Sequence of chain 1.A:
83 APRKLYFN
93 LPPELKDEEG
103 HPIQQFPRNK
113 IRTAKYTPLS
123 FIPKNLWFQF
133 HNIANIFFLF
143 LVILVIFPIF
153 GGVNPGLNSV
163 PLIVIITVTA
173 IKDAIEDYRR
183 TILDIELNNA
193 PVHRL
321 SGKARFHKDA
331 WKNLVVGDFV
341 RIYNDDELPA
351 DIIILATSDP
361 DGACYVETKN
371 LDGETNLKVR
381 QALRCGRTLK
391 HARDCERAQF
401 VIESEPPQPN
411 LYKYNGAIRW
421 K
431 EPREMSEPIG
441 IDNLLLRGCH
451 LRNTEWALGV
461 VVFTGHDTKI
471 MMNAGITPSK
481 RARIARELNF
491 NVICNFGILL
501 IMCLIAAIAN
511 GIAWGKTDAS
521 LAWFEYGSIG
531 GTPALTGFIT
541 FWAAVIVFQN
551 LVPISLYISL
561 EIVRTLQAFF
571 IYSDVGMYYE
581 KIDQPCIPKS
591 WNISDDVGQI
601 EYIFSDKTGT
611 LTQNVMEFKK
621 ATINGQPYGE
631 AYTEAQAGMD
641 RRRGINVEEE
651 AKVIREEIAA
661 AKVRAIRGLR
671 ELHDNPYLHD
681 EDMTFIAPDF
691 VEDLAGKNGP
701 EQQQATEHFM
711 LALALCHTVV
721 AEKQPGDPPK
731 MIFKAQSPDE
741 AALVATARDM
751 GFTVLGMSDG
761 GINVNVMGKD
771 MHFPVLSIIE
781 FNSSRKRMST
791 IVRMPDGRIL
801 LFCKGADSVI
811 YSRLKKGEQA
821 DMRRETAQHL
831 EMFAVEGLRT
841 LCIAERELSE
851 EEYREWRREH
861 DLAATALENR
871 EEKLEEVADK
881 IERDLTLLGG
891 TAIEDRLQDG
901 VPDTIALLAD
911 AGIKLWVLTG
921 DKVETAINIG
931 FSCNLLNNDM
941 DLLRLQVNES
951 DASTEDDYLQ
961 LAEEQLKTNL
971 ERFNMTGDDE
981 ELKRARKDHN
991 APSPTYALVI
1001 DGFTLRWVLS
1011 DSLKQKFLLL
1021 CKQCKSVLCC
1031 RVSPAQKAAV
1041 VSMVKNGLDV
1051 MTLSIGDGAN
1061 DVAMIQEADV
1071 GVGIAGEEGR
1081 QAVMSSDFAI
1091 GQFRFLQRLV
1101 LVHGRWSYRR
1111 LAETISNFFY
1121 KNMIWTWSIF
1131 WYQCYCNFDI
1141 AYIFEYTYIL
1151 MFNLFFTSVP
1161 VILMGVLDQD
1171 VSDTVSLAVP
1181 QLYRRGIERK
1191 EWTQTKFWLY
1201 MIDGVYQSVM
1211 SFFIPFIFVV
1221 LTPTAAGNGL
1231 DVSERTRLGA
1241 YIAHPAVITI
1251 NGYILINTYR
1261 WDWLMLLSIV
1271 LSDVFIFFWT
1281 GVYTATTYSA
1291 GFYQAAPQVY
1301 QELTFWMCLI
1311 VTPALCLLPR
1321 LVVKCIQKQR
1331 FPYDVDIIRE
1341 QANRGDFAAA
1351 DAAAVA

Binding-site contacts:
Ligand atom O2 contacts residue TYR526 of chain 1.A at 4.5 Å.
Ligand atom O3 contacts residue TRP523 of chain 1.A at 3.8 Å.
Ligand atom C4 contacts residue BMA3 of chain 1.E at 3.0 Å.
Ligand atom O2 contacts residue TRP523 of chain 1.A at 3.4 Å (h-bond).
Ligand atom C3 contacts residue TYR526 of chain 1.A at 3.6 Å (hydrophobic).
Ligand atom C6 contacts residue TYR526 of chain 1.A at 4.4 Å (hydrophobic).
Ligand atom C1 contacts residue BMA3 of chain 1.E at 2.7 Å.
Ligand atom O5 contacts residue ALA522 of chain 1.A at 4.4 Å.
Ligand atom O6 contacts residue BMA3 of chain 1.E at 2.9 Å (h-bond).
Ligand atom O2 contacts residue ALA522 of chain 1.A at 2.9 Å (h-bond).
Ligand atom C4 contacts residue TYR526 of chain 1.A at 3.4 Å (hydrophobic).
Ligand atom C2 contacts residue ALA522 of chain 1.A at 4.2 Å (hydrophobic).
Ligand atom O5 contacts residue BMA3 of chain 1.E at 2.9 Å (h-bond).
Ligand atom C5 contacts residue BMA3 of chain 1.E at 2.4 Å.
Ligand atom O6 contacts residue TYR526 of chain 1.A at 3.8 Å.
Ligand atom O4 contacts residue BMA3 of chain 1.E at 3.4 Å (h-bond).
Ligand atom O3 contacts residue BMA3 of chain 1.E at 4.2 Å.
Ligand atom C6 contacts residue BMA3 of chain 1.E at 3.1 Å.
Ligand atom O4 contacts residue TYR526 of chain 1.A at 3.1 Å.
Ligand atom C1 contacts residue TRP523 of chain 1.A at 4.1 Å (hydrophobic).
Ligand atom O3 contacts residue TYR526 of chain 1.A at 2.8 Å.
Ligand atom C3 contacts residue BMA3 of chain 1.E at 2.9 Å.
Ligand atom C2 contacts residue BMA3 of chain 1.E at 3.3 Å.

This small molecule binds to this protein.
Small molecule (SMILES): OC[C@H]1O[C@H](O[C@H]2[C@H](O)[C@@H](CO)OC[C@H]2O)[C@@H](O)[C@@H](O)[C@@H]1O